Sequence of chain 1.A:
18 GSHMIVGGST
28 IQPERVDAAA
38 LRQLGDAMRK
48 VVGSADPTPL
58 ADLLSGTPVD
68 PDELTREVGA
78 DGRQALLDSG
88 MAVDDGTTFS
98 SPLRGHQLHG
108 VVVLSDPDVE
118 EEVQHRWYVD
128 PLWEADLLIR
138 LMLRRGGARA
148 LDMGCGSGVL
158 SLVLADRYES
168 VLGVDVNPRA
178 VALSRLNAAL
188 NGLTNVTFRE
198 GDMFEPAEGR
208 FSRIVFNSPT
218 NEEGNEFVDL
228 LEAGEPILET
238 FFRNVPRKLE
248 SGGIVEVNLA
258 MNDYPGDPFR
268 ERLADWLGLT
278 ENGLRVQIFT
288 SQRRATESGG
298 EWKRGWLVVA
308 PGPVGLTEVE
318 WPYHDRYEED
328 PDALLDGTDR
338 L

The small molecule below binds the protein below.
Small molecule (SMILES): NC[C@H]1O[C@H](O[C@H]2[C@H](O)[C@@H](O[C@H]3O[C@H](CO)[C@@H](O)[C@H](N)[C@H]3O)[C@H](N)C[C@@H]2N)[C@H](N)[C@@H](O)[C@@H]1O

Binding-site contacts:
Ligand atom C18 contacts residue GLU229 of chain 1.A at 3.5 Å.
Ligand atom C13 contacts residue GLU131 of chain 1.A at 3.5 Å.
Ligand atom C2 contacts residue GLU118 of chain 1.A at 3.2 Å.
Ligand atom C9 contacts residue TRP130 of chain 1.A at 3.5 Å (hydrophobic).
Ligand atom O12 contacts residue THR217 of chain 1.A at 3.8 Å.
Ligand atom O13 contacts residue ASN255 of chain 1.A at 3.3 Å (h-bond).
Ligand atom N6 contacts residue GLU118 of chain 1.A at 3.0 Å (salt-bridge).
Ligand atom C18 contacts residue ASN218 of chain 1.A at 3.8 Å.
Ligand atom O9 contacts residue TRP130 of chain 1.A at 3.5 Å (h-bond).
Ligand atom O11 contacts residue GLU131 of chain 1.A at 3.8 Å.
Ligand atom C13 contacts residue ARG301 of chain 1.A at 3.5 Å.
Ligand atom O7 contacts residue GLU118 of chain 1.A at 3.8 Å.
Ligand atom C15 contacts residue ASN214 of chain 1.A at 3.8 Å.
Ligand atom O7 contacts residue VAL116 of chain 1.A at 2.8 Å (h-bond).
Ligand atom C14 contacts residue GLU131 of chain 1.A at 3.4 Å.
Ligand atom O8 contacts residue VAL116 of chain 1.A at 3.2 Å (h-bond).
Ligand atom O13 contacts residue ASN214 of chain 1.A at 3.3 Å (h-bond).
Ligand atom O12 contacts residue ARG301 of chain 1.A at 3.7 Å.
Ligand atom O7 contacts residue GLN121 of chain 1.A at 3.2 Å (h-bond).
Ligand atom C16 contacts residue LEU228 of chain 1.A at 3.5 Å (hydrophobic).
Ligand atom O8 contacts residue ASP115 of chain 1.A at 2.8 Å (salt-bridge).
Ligand atom O15 contacts residue ASN218 of chain 1.A at 3.4 Å (h-bond).
Ligand atom C18 contacts residue LEU228 of chain 1.A at 3.1 Å (hydrophobic).
Ligand atom O11 contacts residue TRP130 of chain 1.A at 3.8 Å.
Ligand atom N4 contacts residue ASN214 of chain 1.A at 2.7 Å (h-bond).
Ligand atom O13 contacts residue GLU131 of chain 1.A at 2.5 Å (salt-bridge).
Ligand atom N3 contacts residue ARG301 of chain 1.A at 3.9 Å.
Ligand atom O15 contacts residue GLU229 of chain 1.A at 3.6 Å.
Ligand atom O14 contacts residue PRO216 of chain 1.A at 3.8 Å.
Ligand atom C15 contacts residue SER215 of chain 1.A at 3.7 Å.
Ligand atom C16 contacts residue SER215 of chain 1.A at 3.7 Å.
Ligand atom N4 contacts residue SAH1 of chain 1.C at 3.7 Å.
Ligand atom O12 contacts residue ASN218 of chain 1.A at 3.5 Å.
Ligand atom N3 contacts residue GLU131 of chain 1.A at 2.8 Å (salt-bridge).
Ligand atom O7 contacts residue TRP130 of chain 1.A at 3.7 Å.
Ligand atom C3 contacts residue TRP130 of chain 1.A at 3.6 Å (hydrophobic).
Ligand atom N4 contacts residue SER215 of chain 1.A at 2.8 Å (h-bond).
Ligand atom O10 contacts residue TRP130 of chain 1.A at 3.7 Å.
Ligand atom C4 contacts residue ASP115 of chain 1.A at 3.8 Å.
Ligand atom O14 contacts residue LEU228 of chain 1.A at 2.8 Å (h-bond).